The small molecule below binds the protein below.
Small molecule (SMILES): N[C@@H](CCC(=O)O)C(=O)O

Binding-site contacts:
Ligand atom N contacts residue LEU260 of chain 1.A at 2.9 Å (h-bond).
Ligand atom CG contacts residue SER261 of chain 1.A at 3.8 Å.
Ligand atom CA contacts residue GLY166 of chain 1.A at 4.5 Å.
Ligand atom CB contacts residue LEU260 of chain 1.A at 4.2 Å (hydrophobic).
Ligand atom N contacts residue GLY166 of chain 1.A at 4.1 Å.
Ligand atom OE2 contacts residue ARG210 of chain 1.A at 3.2 Å (salt-bridge).
Ligand atom CA contacts residue SER261 of chain 1.A at 4.2 Å.
Ligand atom CA contacts residue ASP262 of chain 1.A at 4.3 Å.
Ligand atom CB contacts residue ARG210 of chain 1.A at 3.6 Å.
Ligand atom OE1 contacts residue ASN208 of chain 1.A at 3.7 Å.
Ligand atom OE1 contacts residue GLY166 of chain 1.A at 3.5 Å (h-bond).
Ligand atom CG contacts residue ARG210 of chain 1.A at 3.0 Å.
Ligand atom CD contacts residue ARG210 of chain 1.A at 3.2 Å.
Ligand atom N contacts residue SER167 of chain 1.A at 4.0 Å.
Ligand atom OE2 contacts residue SER265 of chain 1.A at 3.5 Å.
Ligand atom CG contacts residue ASP262 of chain 1.A at 4.1 Å.
Ligand atom OXT contacts residue ASP114 of chain 1.A at 3.8 Å.
Ligand atom N contacts residue ASP114 of chain 1.A at 3.1 Å (salt-bridge).
Ligand atom O contacts residue GLY166 of chain 1.A at 4.2 Å.
Ligand atom CA contacts residue LEU260 of chain 1.A at 3.5 Å (hydrophobic).
Ligand atom C contacts residue ASP114 of chain 1.A at 4.4 Å.
Ligand atom CA contacts residue TYR35 of chain 1.A at 4.5 Å (hydrophobic).
Ligand atom N contacts residue TYR35 of chain 1.A at 3.6 Å.
Ligand atom OXT contacts residue LYS33 of chain 1.A at 3.0 Å.
Ligand atom OE1 contacts residue ARG210 of chain 1.A at 3.6 Å (salt-bridge).
Ligand atom CB contacts residue SER167 of chain 1.A at 3.9 Å.
Ligand atom CB contacts residue GLY166 of chain 1.A at 3.8 Å.
Ligand atom C contacts residue LYS33 of chain 1.A at 4.2 Å.
Ligand atom CA contacts residue ASP114 of chain 1.A at 4.3 Å.

Sequence of chain 1.A:
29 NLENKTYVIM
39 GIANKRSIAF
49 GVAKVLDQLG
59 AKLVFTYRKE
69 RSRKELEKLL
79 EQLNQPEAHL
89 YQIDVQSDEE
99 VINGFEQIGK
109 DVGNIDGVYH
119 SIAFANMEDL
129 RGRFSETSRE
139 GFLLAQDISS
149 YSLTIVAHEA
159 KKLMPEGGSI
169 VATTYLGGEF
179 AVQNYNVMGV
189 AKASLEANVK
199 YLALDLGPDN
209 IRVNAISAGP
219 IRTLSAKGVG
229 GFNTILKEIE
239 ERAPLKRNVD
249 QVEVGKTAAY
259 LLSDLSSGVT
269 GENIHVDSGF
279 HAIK